Sequence of chain 1.K:
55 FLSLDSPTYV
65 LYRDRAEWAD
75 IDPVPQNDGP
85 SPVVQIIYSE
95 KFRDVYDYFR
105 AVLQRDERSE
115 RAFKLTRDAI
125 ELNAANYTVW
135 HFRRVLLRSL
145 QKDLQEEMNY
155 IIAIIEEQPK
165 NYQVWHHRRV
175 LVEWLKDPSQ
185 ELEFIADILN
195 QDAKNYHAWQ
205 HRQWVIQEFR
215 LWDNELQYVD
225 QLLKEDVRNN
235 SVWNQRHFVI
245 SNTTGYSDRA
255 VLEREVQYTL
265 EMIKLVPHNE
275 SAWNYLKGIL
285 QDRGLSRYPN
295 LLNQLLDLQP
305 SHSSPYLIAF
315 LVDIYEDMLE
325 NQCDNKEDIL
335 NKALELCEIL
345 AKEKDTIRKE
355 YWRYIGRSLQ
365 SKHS

The protein below binds the small molecule below.
Small molecule (SMILES): CC[C@H](C)[C@H](NC(=O)[C@@H](NC(=O)[C@H](CS)NC(=O)[C@H](CCCCN)NC(=O)[C@@H](N)[C@@H](C)O)C(C)C)C(=O)N[C@@H](CCSC)C(=O)O

Binding-site contacts:
Ligand atom N contacts residue LYS311 of chain 1.L at 4.0 Å.
Ligand atom C contacts residue TYR166 of chain 1.K at 3.5 Å (hydrophobic).
Ligand atom O contacts residue MGM1 of chain 1.JA at 3.7 Å.
Ligand atom SG contacts residue HIS321 of chain 1.L at 3.6 Å (h-bond).
Ligand atom O contacts residue LEU320 of chain 1.L at 3.7 Å.
Ligand atom O contacts residue SER315 of chain 1.L at 4.1 Å.
Ligand atom CE contacts residue THR49 of chain 1.L at 3.9 Å.
Ligand atom C contacts residue TYR166 of chain 1.K at 3.6 Å (hydrophobic).
Ligand atom CB contacts residue MGM1 of chain 1.JA at 4.1 Å.
Ligand atom O contacts residue TYR166 of chain 1.K at 3.9 Å.
Ligand atom CD1 contacts residue LEU320 of chain 1.L at 3.8 Å (hydrophobic).
Ligand atom O contacts residue TYR166 of chain 1.K at 3.5 Å.
Ligand atom N contacts residue TRP312 of chain 1.L at 4.1 Å.
Ligand atom OXT contacts residue TYR166 of chain 1.K at 3.9 Å.
Ligand atom CA contacts residue TYR166 of chain 1.K at 3.8 Å (hydrophobic).
Ligand atom C contacts residue ARG173 of chain 1.L at 3.8 Å.
Ligand atom CA contacts residue TYR166 of chain 1.K at 4.1 Å (hydrophobic).
Ligand atom CA contacts residue ARG173 of chain 1.L at 3.8 Å.
Ligand atom O contacts residue MGM1 of chain 1.JA at 3.7 Å.
Ligand atom N contacts residue TYR166 of chain 1.K at 3.7 Å.
Ligand atom N contacts residue HIS321 of chain 1.L at 4.0 Å.
Ligand atom SG contacts residue LYS311 of chain 1.L at 4.0 Å.
Ligand atom O contacts residue LYS311 of chain 1.L at 3.4 Å.
Ligand atom O contacts residue TYR166 of chain 1.K at 3.5 Å.
Ligand atom O contacts residue ARG173 of chain 1.L at 2.9 Å (salt-bridge).
Ligand atom CG2 contacts residue LEU320 of chain 1.L at 4.1 Å (hydrophobic).
Ligand atom CB contacts residue HIS321 of chain 1.L at 3.8 Å.
Ligand atom C contacts residue LYS311 of chain 1.L at 3.6 Å.
Ligand atom SG contacts residue CYS271 of chain 1.L at 4.1 Å.
Ligand atom C contacts residue GLN167 of chain 1.K at 4.1 Å.
Ligand atom O contacts residue LYS311 of chain 1.L at 3.6 Å (salt-bridge).
Ligand atom N contacts residue LYS311 of chain 1.L at 4.0 Å.
Ligand atom SG contacts residue ASP269 of chain 1.L at 3.1 Å (salt-bridge).
Ligand atom CB contacts residue ZN1 of chain 1.HA at 3.5 Å.
Ligand atom CA contacts residue LYS311 of chain 1.L at 4.1 Å.
Ligand atom SD contacts residue ALA123 of chain 1.L at 3.6 Å.
Ligand atom O contacts residue GLN167 of chain 1.K at 3.0 Å (h-bond).
Ligand atom CG contacts residue ARG173 of chain 1.L at 4.0 Å.
Ligand atom SG contacts residue ZN1 of chain 1.HA at 2.4 Å.
Ligand atom SD contacts residue MET124 of chain 1.L at 3.8 Å.

Sequence of chain 1.L:
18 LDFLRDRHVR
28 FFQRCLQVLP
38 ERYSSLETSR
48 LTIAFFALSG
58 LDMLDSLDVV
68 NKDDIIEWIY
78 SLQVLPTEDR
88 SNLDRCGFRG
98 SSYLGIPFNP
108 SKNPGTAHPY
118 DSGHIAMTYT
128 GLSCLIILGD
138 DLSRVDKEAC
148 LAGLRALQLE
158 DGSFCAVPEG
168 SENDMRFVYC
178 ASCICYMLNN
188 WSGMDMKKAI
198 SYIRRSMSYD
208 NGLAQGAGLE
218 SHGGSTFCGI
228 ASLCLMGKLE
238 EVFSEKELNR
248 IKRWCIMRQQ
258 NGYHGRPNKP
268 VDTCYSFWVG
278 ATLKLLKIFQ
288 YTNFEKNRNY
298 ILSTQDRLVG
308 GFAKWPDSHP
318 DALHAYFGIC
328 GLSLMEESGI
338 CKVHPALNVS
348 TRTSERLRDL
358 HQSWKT